Sequence of chain 24.F:
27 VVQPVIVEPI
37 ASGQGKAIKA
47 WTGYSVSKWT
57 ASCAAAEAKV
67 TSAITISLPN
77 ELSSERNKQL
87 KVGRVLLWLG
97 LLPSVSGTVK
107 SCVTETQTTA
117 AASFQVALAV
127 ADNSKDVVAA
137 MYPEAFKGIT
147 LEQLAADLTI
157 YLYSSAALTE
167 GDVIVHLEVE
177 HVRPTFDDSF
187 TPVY

A small-molecule ligand and the protein it binds are described below.
Small molecule (SMILES): Nc1ncnc2c1ncn2[C@@H]1O[C@H]([C@@H]2O[C@@H]3[C@H](O[P](=O)(O)O2)[C@@H](CO[P](=O)(O)O[C@H]2[C@@H](O)[C@H](n4cnc5c(N)ncnc54)O[C@@H]2COP(=O)=O)O[C@H]3n2ccc(=O)[nH]c2=O)[C@@H](O[P](=O)(O)OC[C@H]2O[C@@H](n3ccc(=O)[nH]c3=O)[C@H](O)[C@@H]2O)[C@H]1O

Binding-site contacts:
Ligand atom C1' contacts residue LYS143 of chain 24.F at 3.2 Å.
Ligand atom C6 contacts residue TRP47 of chain 24.F at 3.7 Å (hydrophobic).
Ligand atom C3' contacts residue GLU140 of chain 24.F at 3.8 Å.
Ligand atom O4' contacts residue LYS143 of chain 24.F at 4.2 Å.
Ligand atom O2' contacts residue LYS143 of chain 24.F at 3.8 Å.
Ligand atom O2' contacts residue GLU140 of chain 24.F at 2.3 Å (salt-bridge).
Ligand atom N9 contacts residue TRP47 of chain 24.F at 3.3 Å.
Ligand atom O4' contacts residue LYS143 of chain 24.F at 4.4 Å.
Ligand atom C4 contacts residue TRP47 of chain 24.F at 3.3 Å (hydrophobic).
Ligand atom C4' contacts residue GLU140 of chain 24.F at 3.4 Å.
Ligand atom C1' contacts residue TRP47 of chain 24.F at 3.7 Å (hydrophobic).
Ligand atom C1' contacts residue GLU140 of chain 24.F at 2.7 Å.
Ligand atom N7 contacts residue LYS143 of chain 24.F at 3.8 Å.
Ligand atom C2 contacts residue TRP47 of chain 24.F at 3.4 Å (hydrophobic).
Ligand atom O4' contacts residue GLU140 of chain 24.F at 3.0 Å (salt-bridge).
Ligand atom O3' contacts residue GLU140 of chain 24.F at 4.4 Å.
Ligand atom N9 contacts residue LYS143 of chain 24.F at 3.2 Å (salt-bridge).
Ligand atom C2' contacts residue GLU140 of chain 24.F at 3.0 Å.
Ligand atom C8 contacts residue LYS143 of chain 24.F at 2.7 Å.
Ligand atom C5 contacts residue TRP47 of chain 24.F at 3.8 Å (hydrophobic).
Ligand atom N9 contacts residue GLU140 of chain 24.F at 4.1 Å.
Ligand atom N6 contacts residue TRP47 of chain 24.F at 4.2 Å.
Ligand atom C8 contacts residue TRP47 of chain 24.F at 3.6 Å (hydrophobic).
Ligand atom C2' contacts residue LYS143 of chain 24.F at 3.7 Å.
Ligand atom O4' contacts residue TRP47 of chain 24.F at 3.4 Å.
Ligand atom C5' contacts residue ARG90 of chain 24.F at 4.3 Å.
Ligand atom N7 contacts residue TRP47 of chain 24.F at 3.6 Å.
Ligand atom N3 contacts residue TRP47 of chain 24.F at 3.4 Å.
Ligand atom N1 contacts residue TRP47 of chain 24.F at 3.7 Å.